Sequence of chain 51.A:
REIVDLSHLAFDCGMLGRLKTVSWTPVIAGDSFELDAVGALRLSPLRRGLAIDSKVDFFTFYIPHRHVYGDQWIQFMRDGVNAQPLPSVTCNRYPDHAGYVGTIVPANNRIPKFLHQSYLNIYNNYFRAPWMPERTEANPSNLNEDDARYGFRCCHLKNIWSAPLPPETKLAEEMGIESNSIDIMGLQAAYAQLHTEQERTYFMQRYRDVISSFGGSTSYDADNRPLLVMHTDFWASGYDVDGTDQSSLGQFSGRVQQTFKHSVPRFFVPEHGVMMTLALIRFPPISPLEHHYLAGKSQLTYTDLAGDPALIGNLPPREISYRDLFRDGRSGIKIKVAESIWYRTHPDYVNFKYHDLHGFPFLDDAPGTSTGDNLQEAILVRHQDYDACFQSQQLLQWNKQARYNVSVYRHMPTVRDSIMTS

Sequence of chain 51.C:
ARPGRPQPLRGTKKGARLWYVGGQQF

Binding-site contacts:
Ligand atom C5' contacts residue ASP242 of chain 51.A at 4.4 Å.
Ligand atom OP2 contacts residue ASP242 of chain 51.A at 3.9 Å.
Ligand atom C2' contacts residue LYS25 of chain 51.C at 3.8 Å.

This small molecule binds to this protein.
Small molecule (SMILES): Nc1ccn([C@H]2C[C@H](O)[C@@H](COP(=O)(O)O)O2)c(=O)n1